Sequence of chain 1.O:
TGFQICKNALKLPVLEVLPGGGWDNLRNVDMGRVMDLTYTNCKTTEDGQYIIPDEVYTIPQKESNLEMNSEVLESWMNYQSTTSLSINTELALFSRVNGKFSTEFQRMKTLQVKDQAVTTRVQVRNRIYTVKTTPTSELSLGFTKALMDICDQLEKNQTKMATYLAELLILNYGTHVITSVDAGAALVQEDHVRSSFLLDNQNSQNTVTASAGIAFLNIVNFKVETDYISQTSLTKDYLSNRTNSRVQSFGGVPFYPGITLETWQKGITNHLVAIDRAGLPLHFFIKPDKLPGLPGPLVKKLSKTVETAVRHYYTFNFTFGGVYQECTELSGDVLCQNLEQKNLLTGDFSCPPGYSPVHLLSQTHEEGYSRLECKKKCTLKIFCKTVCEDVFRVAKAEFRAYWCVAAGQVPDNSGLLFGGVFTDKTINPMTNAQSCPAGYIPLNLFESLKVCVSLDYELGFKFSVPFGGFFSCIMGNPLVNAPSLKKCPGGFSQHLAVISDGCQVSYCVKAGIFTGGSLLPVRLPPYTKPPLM

Binding-site contacts:
Ligand atom N2 contacts residue VAL205 of chain 1.O at 4.0 Å.
Ligand atom O3 contacts residue SER207 of chain 1.O at 3.9 Å.
Ligand atom C8 contacts residue VAL205 of chain 1.O at 3.9 Å (hydrophobic).
Ligand atom O6 contacts residue LEU251 of chain 1.O at 4.0 Å.
Ligand atom N2 contacts residue ASN253 of chain 1.O at 2.9 Å (h-bond).
Ligand atom C2 contacts residue SER207 of chain 1.O at 3.4 Å.
Ligand atom C2 contacts residue ASN253 of chain 1.O at 2.5 Å.
Ligand atom C1 contacts residue SER207 of chain 1.O at 4.4 Å.
Ligand atom O5 contacts residue ASN253 of chain 1.O at 2.4 Å (h-bond).
Ligand atom C3 contacts residue SER207 of chain 1.O at 4.2 Å.
Ligand atom C4 contacts residue ASN253 of chain 1.O at 4.2 Å.
Ligand atom C6 contacts residue LEU251 of chain 1.O at 4.0 Å (hydrophobic).
Ligand atom C3 contacts residue ASN253 of chain 1.O at 3.8 Å.
Ligand atom C1 contacts residue ASN253 of chain 1.O at 1.4 Å.
Ligand atom N2 contacts residue SER207 of chain 1.O at 3.7 Å.
Ligand atom C7 contacts residue ASN253 of chain 1.O at 3.5 Å.
Ligand atom C8 contacts residue THR255 of chain 1.O at 3.9 Å.
Ligand atom C5 contacts residue ASN253 of chain 1.O at 3.6 Å.
Ligand atom O7 contacts residue ASN253 of chain 1.O at 3.7 Å.
Ligand atom O3 contacts residue GLN128 of chain 1.O at 4.2 Å.

The small molecule below binds the protein below.
Small molecule (SMILES): CC(=O)N[C@@H]1[C@@H](O)[C@H](O)[C@@H](CO)O[C@H]1O